Sequence of chain 11.E:
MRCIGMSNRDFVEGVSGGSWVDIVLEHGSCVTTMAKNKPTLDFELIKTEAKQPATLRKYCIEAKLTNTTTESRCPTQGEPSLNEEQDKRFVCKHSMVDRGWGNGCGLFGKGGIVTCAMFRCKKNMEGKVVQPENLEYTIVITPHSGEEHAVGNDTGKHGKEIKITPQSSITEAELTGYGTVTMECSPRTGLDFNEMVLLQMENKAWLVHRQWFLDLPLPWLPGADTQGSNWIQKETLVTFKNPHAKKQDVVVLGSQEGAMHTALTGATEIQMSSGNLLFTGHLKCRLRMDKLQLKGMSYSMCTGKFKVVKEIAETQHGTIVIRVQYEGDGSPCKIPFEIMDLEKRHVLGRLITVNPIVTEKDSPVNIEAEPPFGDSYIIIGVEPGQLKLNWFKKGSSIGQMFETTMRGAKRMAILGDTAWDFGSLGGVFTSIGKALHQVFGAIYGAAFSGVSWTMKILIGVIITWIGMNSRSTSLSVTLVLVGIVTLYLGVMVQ

Binding-site contacts:
Ligand atom N2 contacts residue ASN67 of chain 11.E at 2.9 Å (h-bond).
Ligand atom O5 contacts residue ASN67 of chain 11.E at 2.4 Å (h-bond).
Ligand atom N2 contacts residue MET118 of chain 11.E at 3.9 Å.
Ligand atom C7 contacts residue PHE90 of chain 11.E at 4.1 Å (hydrophobic).
Ligand atom O7 contacts residue ARG89 of chain 11.E at 3.8 Å.
Ligand atom O7 contacts residue PHE90 of chain 11.E at 3.4 Å.
Ligand atom C1 contacts residue ASN67 of chain 11.E at 1.4 Å.
Ligand atom C2 contacts residue ASN67 of chain 11.E at 2.5 Å.
Ligand atom C7 contacts residue ASN67 of chain 11.E at 3.6 Å.
Ligand atom O7 contacts residue ASN67 of chain 11.E at 4.5 Å.
Ligand atom C4 contacts residue ASN67 of chain 11.E at 4.2 Å.
Ligand atom O7 contacts residue MET118 of chain 11.E at 3.4 Å.
Ligand atom C7 contacts residue MET118 of chain 11.E at 4.1 Å (hydrophobic).
Ligand atom C8 contacts residue ASN67 of chain 11.E at 3.9 Å.
Ligand atom C5 contacts residue ASN67 of chain 11.E at 3.7 Å.
Ligand atom C3 contacts residue ASN67 of chain 11.E at 3.8 Å.

This small molecule binds to this protein.
Small molecule (SMILES): CC(=O)N[C@@H]1[C@@H](O)[C@H](O)[C@@H](CO)O[C@H]1O